The protein below binds the small molecule below.
Small molecule (SMILES): CC(=O)N[C@@H]1[C@@H](O)[C@H](O)[C@@H](CO)O[C@H]1O

Sequence of chain 1.A:
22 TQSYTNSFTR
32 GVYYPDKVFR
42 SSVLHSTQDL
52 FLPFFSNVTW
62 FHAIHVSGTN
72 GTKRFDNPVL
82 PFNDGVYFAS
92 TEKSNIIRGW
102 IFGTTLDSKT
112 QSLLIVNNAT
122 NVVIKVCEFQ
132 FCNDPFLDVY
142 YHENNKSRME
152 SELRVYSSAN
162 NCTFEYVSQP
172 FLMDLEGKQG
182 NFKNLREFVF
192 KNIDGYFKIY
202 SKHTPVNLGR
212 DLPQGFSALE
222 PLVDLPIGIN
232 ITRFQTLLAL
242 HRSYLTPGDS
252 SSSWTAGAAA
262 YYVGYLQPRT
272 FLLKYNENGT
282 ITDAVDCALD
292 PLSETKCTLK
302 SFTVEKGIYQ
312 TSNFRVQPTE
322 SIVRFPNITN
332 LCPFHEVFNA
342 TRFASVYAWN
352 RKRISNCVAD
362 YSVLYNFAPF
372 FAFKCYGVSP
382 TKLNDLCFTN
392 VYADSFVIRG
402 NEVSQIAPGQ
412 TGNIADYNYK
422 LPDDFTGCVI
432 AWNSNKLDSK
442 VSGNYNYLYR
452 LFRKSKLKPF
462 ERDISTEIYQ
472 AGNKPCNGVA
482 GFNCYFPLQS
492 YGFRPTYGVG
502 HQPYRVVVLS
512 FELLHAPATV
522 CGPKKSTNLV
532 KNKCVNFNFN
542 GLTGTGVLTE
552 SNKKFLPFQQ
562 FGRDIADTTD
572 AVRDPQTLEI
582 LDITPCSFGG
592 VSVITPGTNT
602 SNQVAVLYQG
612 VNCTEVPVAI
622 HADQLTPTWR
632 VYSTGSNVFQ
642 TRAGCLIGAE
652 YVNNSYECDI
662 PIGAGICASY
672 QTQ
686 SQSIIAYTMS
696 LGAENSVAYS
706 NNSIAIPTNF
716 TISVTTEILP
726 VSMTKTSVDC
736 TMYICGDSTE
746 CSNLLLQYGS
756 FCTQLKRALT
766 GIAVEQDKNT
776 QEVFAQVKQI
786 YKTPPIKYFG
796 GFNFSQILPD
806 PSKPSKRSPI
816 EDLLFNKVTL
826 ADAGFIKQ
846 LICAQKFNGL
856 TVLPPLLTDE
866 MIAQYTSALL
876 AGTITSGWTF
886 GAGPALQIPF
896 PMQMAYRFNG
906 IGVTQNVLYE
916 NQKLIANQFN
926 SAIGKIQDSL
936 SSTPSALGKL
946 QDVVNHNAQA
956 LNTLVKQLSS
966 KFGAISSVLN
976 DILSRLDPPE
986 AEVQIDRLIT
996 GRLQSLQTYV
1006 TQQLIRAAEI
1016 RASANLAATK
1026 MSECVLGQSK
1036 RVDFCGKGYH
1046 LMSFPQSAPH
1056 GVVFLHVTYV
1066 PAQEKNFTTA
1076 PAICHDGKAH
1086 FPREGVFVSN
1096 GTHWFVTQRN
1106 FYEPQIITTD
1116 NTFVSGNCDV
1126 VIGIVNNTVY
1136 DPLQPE

Binding-site contacts:
Ligand atom C1 contacts residue TYR793 of chain 1.B at 4.4 Å (hydrophobic).
Ligand atom C3 contacts residue ASN706 of chain 1.A at 3.8 Å.
Ligand atom O7 contacts residue ASN706 of chain 1.A at 2.9 Å (h-bond).
Ligand atom O5 contacts residue TYR793 of chain 1.B at 3.8 Å.
Ligand atom N2 contacts residue ASN706 of chain 1.A at 2.9 Å (h-bond).
Ligand atom C5 contacts residue TYR793 of chain 1.B at 3.7 Å (hydrophobic).
Ligand atom C1 contacts residue ASN706 of chain 1.A at 1.4 Å.
Ligand atom C2 contacts residue ASN706 of chain 1.A at 2.5 Å.
Ligand atom C4 contacts residue ASN706 of chain 1.A at 4.2 Å.
Ligand atom O6 contacts residue TYR793 of chain 1.B at 4.3 Å.
Ligand atom C6 contacts residue TYR793 of chain 1.B at 3.7 Å (hydrophobic).
Ligand atom O5 contacts residue ASN706 of chain 1.A at 2.4 Å (h-bond).
Ligand atom C5 contacts residue ASN706 of chain 1.A at 3.7 Å.
Ligand atom C8 contacts residue ASN706 of chain 1.A at 4.3 Å.
Ligand atom C7 contacts residue ASN706 of chain 1.A at 3.1 Å.

Sequence of chain 1.B:
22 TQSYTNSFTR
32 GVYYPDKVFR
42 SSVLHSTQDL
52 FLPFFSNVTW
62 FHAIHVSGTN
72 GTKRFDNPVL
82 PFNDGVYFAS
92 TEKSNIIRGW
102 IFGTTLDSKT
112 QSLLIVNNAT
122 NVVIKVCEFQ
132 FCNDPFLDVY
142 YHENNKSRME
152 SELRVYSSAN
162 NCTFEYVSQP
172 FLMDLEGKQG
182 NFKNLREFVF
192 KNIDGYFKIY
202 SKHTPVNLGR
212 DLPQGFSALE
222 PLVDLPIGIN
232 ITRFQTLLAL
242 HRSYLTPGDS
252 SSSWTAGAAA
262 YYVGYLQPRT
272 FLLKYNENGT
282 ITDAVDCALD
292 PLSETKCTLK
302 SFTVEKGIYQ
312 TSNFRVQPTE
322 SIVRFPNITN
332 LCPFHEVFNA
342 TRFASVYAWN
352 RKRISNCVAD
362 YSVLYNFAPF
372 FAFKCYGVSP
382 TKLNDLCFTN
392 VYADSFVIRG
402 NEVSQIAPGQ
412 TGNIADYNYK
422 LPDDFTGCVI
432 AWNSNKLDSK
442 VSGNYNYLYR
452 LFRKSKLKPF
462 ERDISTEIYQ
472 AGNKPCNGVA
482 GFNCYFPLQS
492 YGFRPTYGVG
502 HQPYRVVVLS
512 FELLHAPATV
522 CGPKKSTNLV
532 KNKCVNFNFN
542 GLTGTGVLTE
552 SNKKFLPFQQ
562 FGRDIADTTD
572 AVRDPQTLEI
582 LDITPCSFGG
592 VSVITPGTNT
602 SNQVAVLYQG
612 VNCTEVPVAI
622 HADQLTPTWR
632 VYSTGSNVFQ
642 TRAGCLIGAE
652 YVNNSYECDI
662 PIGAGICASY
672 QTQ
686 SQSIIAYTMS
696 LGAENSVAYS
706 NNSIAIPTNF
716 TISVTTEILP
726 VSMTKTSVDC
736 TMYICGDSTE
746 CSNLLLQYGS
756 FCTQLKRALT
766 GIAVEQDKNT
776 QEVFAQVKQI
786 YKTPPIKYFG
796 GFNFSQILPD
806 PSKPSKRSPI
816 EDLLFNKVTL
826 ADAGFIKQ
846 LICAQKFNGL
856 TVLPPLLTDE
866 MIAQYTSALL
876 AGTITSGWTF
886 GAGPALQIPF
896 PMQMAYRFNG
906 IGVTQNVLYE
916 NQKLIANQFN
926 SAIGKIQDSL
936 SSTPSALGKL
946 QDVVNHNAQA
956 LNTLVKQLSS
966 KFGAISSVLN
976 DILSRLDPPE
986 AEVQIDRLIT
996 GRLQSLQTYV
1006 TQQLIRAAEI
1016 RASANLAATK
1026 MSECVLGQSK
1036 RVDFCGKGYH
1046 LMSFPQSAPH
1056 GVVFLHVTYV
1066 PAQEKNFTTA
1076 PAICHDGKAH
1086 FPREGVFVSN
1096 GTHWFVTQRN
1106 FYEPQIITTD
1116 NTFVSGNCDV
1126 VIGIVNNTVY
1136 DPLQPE